Binding-site contacts:
Ligand atom C1 contacts residue ASN157 of chain 1.C at 4.2 Å.
Ligand atom C5 contacts residue ASN118 of chain 1.C at 3.6 Å.
Ligand atom O7 contacts residue ASN118 of chain 1.C at 4.3 Å.
Ligand atom C4 contacts residue NAG1 of chain 1.F at 4.0 Å.
Ligand atom O5 contacts residue ASN118 of chain 1.C at 2.3 Å (h-bond).
Ligand atom C6 contacts residue ASN157 of chain 1.C at 3.5 Å.
Ligand atom C7 contacts residue SER116 of chain 1.C at 4.0 Å.
Ligand atom C3 contacts residue NAG1 of chain 1.F at 3.8 Å.
Ligand atom C1 contacts residue ASN118 of chain 1.C at 1.4 Å.
Ligand atom C7 contacts residue NAG1 of chain 1.F at 3.8 Å.
Ligand atom C2 contacts residue ASN118 of chain 1.C at 2.4 Å.
Ligand atom C2 contacts residue NAG1 of chain 1.F at 3.5 Å.
Ligand atom C1 contacts residue NAG1 of chain 1.F at 4.2 Å.
Ligand atom N2 contacts residue SER116 of chain 1.C at 3.8 Å.
Ligand atom O6 contacts residue ASN157 of chain 1.C at 2.9 Å (h-bond).
Ligand atom C6 contacts residue NAG1 of chain 1.F at 3.7 Å.
Ligand atom C7 contacts residue ASN118 of chain 1.C at 3.8 Å.
Ligand atom O5 contacts residue NAG1 of chain 1.F at 3.6 Å.
Ligand atom C5 contacts residue NAG1 of chain 1.F at 4.3 Å.
Ligand atom C5 contacts residue ASN157 of chain 1.C at 3.9 Å.
Ligand atom C8 contacts residue SER116 of chain 1.C at 3.4 Å.
Ligand atom O3 contacts residue NAG1 of chain 1.F at 3.4 Å (h-bond).
Ligand atom N2 contacts residue ASN118 of chain 1.C at 2.9 Å (h-bond).
Ligand atom N2 contacts residue NAG1 of chain 1.F at 4.1 Å.
Ligand atom C4 contacts residue ASN118 of chain 1.C at 4.2 Å.
Ligand atom O5 contacts residue ASN157 of chain 1.C at 3.2 Å (h-bond).
Ligand atom O7 contacts residue NAG1 of chain 1.F at 2.7 Å (h-bond).
Ligand atom O6 contacts residue NAG1 of chain 1.F at 3.9 Å.
Ligand atom C3 contacts residue ASN118 of chain 1.C at 3.8 Å.

Sequence of chain 1.C:
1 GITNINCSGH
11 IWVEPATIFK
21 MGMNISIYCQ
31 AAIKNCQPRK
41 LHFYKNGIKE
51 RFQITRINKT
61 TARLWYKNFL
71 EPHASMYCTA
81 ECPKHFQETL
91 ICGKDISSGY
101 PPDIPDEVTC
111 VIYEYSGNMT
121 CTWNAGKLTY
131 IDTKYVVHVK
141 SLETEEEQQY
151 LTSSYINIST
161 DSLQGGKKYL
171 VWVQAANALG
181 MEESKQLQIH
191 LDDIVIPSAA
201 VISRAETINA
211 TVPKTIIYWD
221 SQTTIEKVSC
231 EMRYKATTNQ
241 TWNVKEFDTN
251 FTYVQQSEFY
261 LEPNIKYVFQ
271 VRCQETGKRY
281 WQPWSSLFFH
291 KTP

This small molecule binds to this protein.
Small molecule (SMILES): CC(=O)N[C@@H]1[C@@H](O)[C@H](O)[C@@H](CO)O[C@H]1O